The small molecule below binds the protein below.
Small molecule (SMILES): CC(=O)N[C@@H]1[C@@H](O)[C@H](O)[C@@H](CO)O[C@H]1O

Sequence of chain 1.D:
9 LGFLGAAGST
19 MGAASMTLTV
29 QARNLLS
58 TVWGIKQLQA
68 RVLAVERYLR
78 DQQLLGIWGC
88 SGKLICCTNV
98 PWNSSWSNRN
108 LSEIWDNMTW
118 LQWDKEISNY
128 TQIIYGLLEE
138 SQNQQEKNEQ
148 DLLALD

Binding-site contacts:
Ligand atom C3 contacts residue ASN100 of chain 1.D at 3.8 Å.
Ligand atom C1 contacts residue SER102 of chain 1.D at 3.3 Å.
Ligand atom C2 contacts residue ASN100 of chain 1.D at 2.5 Å.
Ligand atom N2 contacts residue ASN100 of chain 1.D at 2.9 Å (h-bond).
Ligand atom O5 contacts residue SER102 of chain 1.D at 3.0 Å (h-bond).
Ligand atom O5 contacts residue ASN100 of chain 1.D at 2.4 Å (h-bond).
Ligand atom C1 contacts residue ASN100 of chain 1.D at 1.4 Å.
Ligand atom O7 contacts residue ASN100 of chain 1.D at 3.3 Å (h-bond).
Ligand atom C5 contacts residue SER102 of chain 1.D at 4.1 Å.
Ligand atom C6 contacts residue SER102 of chain 1.D at 4.3 Å.
Ligand atom C7 contacts residue ASN100 of chain 1.D at 3.3 Å.
Ligand atom C4 contacts residue ASN100 of chain 1.D at 4.2 Å.
Ligand atom C8 contacts residue ASN100 of chain 1.D at 4.3 Å.
Ligand atom C5 contacts residue ASN100 of chain 1.D at 3.7 Å.
Ligand atom O6 contacts residue SER102 of chain 1.D at 3.7 Å.